Sequence of chain 2.D:
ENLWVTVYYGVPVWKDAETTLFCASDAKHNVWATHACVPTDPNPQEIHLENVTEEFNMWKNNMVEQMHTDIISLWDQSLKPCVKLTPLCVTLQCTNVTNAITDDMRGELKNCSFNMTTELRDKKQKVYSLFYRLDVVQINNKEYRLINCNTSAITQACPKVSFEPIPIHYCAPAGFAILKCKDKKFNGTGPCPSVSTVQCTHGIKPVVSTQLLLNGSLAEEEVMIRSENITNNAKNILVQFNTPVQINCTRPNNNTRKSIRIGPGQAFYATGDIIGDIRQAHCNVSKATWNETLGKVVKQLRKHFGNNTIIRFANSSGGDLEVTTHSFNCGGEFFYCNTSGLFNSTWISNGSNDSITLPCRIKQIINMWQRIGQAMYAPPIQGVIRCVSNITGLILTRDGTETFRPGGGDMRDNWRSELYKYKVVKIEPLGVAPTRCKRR

This protein binds this small molecule.
Small molecule (SMILES): CC(=O)N[C@H]1[C@H](O[C@H]2[C@H](O)[C@@H](NC(C)=O)CO[C@@H]2CO)O[C@H](CO)[C@@H](O)[C@@H]1O

Binding-site contacts:
Ligand atom O5 contacts residue ILE292 of chain 2.D at 3.6 Å.
Ligand atom C7 contacts residue ASN271 of chain 2.D at 3.5 Å.
Ligand atom C7 contacts residue VAL410 of chain 2.D at 4.3 Å (hydrophobic).
Ligand atom C1 contacts residue ILE292 of chain 2.D at 4.2 Å (hydrophobic).
Ligand atom O7 contacts residue ASN271 of chain 2.D at 3.7 Å.
Ligand atom O6 contacts residue ILE292 of chain 2.D at 3.2 Å.
Ligand atom C6 contacts residue ILE292 of chain 2.D at 4.3 Å (hydrophobic).
Ligand atom C2 contacts residue ASN271 of chain 2.D at 2.5 Å.
Ligand atom O5 contacts residue ASN271 of chain 2.D at 2.4 Å (h-bond).
Ligand atom C1 contacts residue ASN271 of chain 2.D at 1.4 Å.
Ligand atom N2 contacts residue ASN271 of chain 2.D at 2.9 Å (h-bond).
Ligand atom O6 contacts residue THR273 of chain 2.D at 4.2 Å.
Ligand atom C4 contacts residue ASN271 of chain 2.D at 4.2 Å.
Ligand atom C3 contacts residue ASN271 of chain 2.D at 3.8 Å.
Ligand atom C8 contacts residue VAL410 of chain 2.D at 3.6 Å (hydrophobic).
Ligand atom C5 contacts residue ASN271 of chain 2.D at 3.7 Å.